This protein binds this small molecule.
Small molecule (SMILES): CC[C@H](C)[C@@H](C=O)NC(=O)[C@H](CCC(N)=O)NC(=O)[C@H](CCCN=C(N)N)NC(=O)[C@H](CCCN=C(N)N)NC(=O)[C@H](CCCCN)NC(=O)[C@@H](NC(=O)[C@@H](N)CO)C(C)C

Binding-site contacts:
Ligand atom O contacts residue TRP73 of chain 1.A at 3.3 Å (h-bond).
Ligand atom NZ contacts residue THR86 of chain 1.A at 2.9 Å (h-bond).
Ligand atom CZ contacts residue ARG37 of chain 1.A at 3.1 Å.
Ligand atom NH2 contacts residue GLU38 of chain 1.A at 3.0 Å (salt-bridge).
Ligand atom NZ contacts residue GLY81 of chain 1.A at 2.9 Å (h-bond).
Ligand atom NZ contacts residue THR82 of chain 1.A at 3.5 Å (h-bond).
Ligand atom OE1 contacts residue TRP115 of chain 1.A at 3.3 Å.
Ligand atom NH1 contacts residue TRP162 of chain 1.A at 3.3 Å.
Ligand atom CG1 contacts residue ASN166 of chain 1.A at 3.3 Å.
Ligand atom N contacts residue ASN77 of chain 1.A at 3.0 Å (h-bond).
Ligand atom NH1 contacts residue ARG37 of chain 1.A at 2.6 Å (salt-bridge).
Ligand atom NH1 contacts residue LEU35 of chain 1.A at 3.0 Å (h-bond).
Ligand atom CG1 contacts residue GLY122 of chain 1.A at 3.3 Å.
Ligand atom CG2 contacts residue ASN166 of chain 1.A at 3.0 Å.
Ligand atom CB contacts residue ASN119 of chain 1.A at 3.4 Å.
Ligand atom CD1 contacts residue SER36 of chain 1.A at 3.4 Å.
Ligand atom CZ contacts residue TRP162 of chain 1.A at 3.3 Å (hydrophobic).
Ligand atom N contacts residue ASN119 of chain 1.A at 2.8 Å (h-bond).
Ligand atom NE contacts residue TRP162 of chain 1.A at 3.4 Å (h-bond).
Ligand atom CD contacts residue TRP162 of chain 1.A at 3.4 Å (hydrophobic).
Ligand atom O contacts residue ASN119 of chain 1.A at 2.9 Å (h-bond).
Ligand atom NE2 contacts residue TRP73 of chain 1.A at 3.5 Å.
Ligand atom O contacts residue TRP115 of chain 1.A at 2.9 Å (h-bond).
Ligand atom CD contacts residue GLY81 of chain 1.A at 3.3 Å.
Ligand atom NH2 contacts residue ARG37 of chain 1.A at 2.8 Å (salt-bridge).
Ligand atom O contacts residue SER80 of chain 1.A at 3.4 Å.
Ligand atom O contacts residue ASN166 of chain 1.A at 3.3 Å (h-bond).
Ligand atom O contacts residue ASN77 of chain 1.A at 2.9 Å (h-bond).
Ligand atom CB contacts residue SER80 of chain 1.A at 3.4 Å.
Ligand atom O contacts residue TRP162 of chain 1.A at 3.1 Å.
Ligand atom C contacts residue ASN119 of chain 1.A at 3.5 Å.
Ligand atom NH2 contacts residue ASP201 of chain 1.A at 3.1 Å (salt-bridge).
Ligand atom CG contacts residue ASN77 of chain 1.A at 3.5 Å.
Ligand atom CE contacts residue THR86 of chain 1.A at 3.5 Å.
Ligand atom CG contacts residue TRP73 of chain 1.A at 3.5 Å (hydrophobic).
Ligand atom NH2 contacts residue TRP162 of chain 1.A at 3.4 Å.
Ligand atom CA contacts residue ASN119 of chain 1.A at 3.3 Å.
Ligand atom OE1 contacts residue GLN112 of chain 1.A at 2.9 Å (h-bond).
Ligand atom NZ contacts residue ASP123 of chain 1.A at 2.9 Å (salt-bridge).
Ligand atom O contacts residue SER36 of chain 1.A at 3.4 Å (h-bond).

Sequence of chain 1.A:
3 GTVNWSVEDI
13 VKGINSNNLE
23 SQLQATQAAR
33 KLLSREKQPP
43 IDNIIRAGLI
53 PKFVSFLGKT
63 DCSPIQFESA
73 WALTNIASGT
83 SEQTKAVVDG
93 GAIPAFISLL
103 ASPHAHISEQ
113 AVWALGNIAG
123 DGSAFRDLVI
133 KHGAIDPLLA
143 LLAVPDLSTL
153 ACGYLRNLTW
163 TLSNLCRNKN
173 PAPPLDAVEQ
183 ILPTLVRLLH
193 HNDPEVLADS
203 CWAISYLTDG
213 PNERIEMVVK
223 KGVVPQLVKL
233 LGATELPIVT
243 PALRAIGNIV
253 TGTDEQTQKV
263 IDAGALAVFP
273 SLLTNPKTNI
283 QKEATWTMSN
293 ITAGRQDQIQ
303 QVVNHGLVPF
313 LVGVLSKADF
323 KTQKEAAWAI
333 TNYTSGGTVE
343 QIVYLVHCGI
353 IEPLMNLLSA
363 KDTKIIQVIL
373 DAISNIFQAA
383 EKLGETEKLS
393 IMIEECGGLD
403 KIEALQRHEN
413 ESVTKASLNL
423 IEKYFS